Binding-site contacts:
Ligand atom C9 contacts residue MET74 of chain 9.B at 3.8 Å (hydrophobic).
Ligand atom C8 contacts residue ASN106 of chain 9.B at 4.5 Å.
Ligand atom C9 contacts residue PRO8 of chain 9.B at 4.2 Å (hydrophobic).
Ligand atom C10 contacts residue LEU102 of chain 9.B at 3.9 Å (hydrophobic).
Ligand atom C4 contacts residue ASN106 of chain 9.B at 3.3 Å.
Ligand atom C2 contacts residue LEU102 of chain 9.B at 4.3 Å (hydrophobic).
Ligand atom N3 contacts residue MET74 of chain 9.B at 4.5 Å.
Ligand atom C12 contacts residue GLY9 of chain 9.B at 4.1 Å.
Ligand atom C6 contacts residue GLU134 of chain 13.B at 4.4 Å.
Ligand atom C10 contacts residue MET105 of chain 9.B at 3.6 Å (hydrophobic).
Ligand atom O11 contacts residue MET74 of chain 9.B at 4.0 Å.
Ligand atom N3 contacts residue ASN106 of chain 9.B at 2.8 Å (h-bond).
Ligand atom C8 contacts residue LEU102 of chain 9.B at 4.4 Å (hydrophobic).
Ligand atom O11 contacts residue PRO8 of chain 9.B at 3.6 Å.
Ligand atom C10 contacts residue ASN106 of chain 9.B at 3.3 Å.
Ligand atom C7 contacts residue ASN106 of chain 9.B at 3.3 Å.
Ligand atom C6 contacts residue LEU102 of chain 9.B at 4.0 Å (hydrophobic).
Ligand atom O11 contacts residue GLY9 of chain 9.B at 4.1 Å.
Ligand atom C4 contacts residue LEU102 of chain 9.B at 3.9 Å (hydrophobic).
Ligand atom C8 contacts residue MET74 of chain 9.B at 4.0 Å (hydrophobic).
Ligand atom N3 contacts residue LEU102 of chain 9.B at 3.4 Å.
Ligand atom C8 contacts residue PRO8 of chain 9.B at 3.9 Å (hydrophobic).
Ligand atom C6 contacts residue ASN106 of chain 9.B at 4.1 Å.
Ligand atom C1 contacts residue ASN106 of chain 9.B at 3.2 Å.
Ligand atom C1 contacts residue MET74 of chain 9.B at 3.9 Å (hydrophobic).
Ligand atom C8 contacts residue ARG88 of chain 9.B at 4.0 Å.
Ligand atom C5 contacts residue MET74 of chain 9.B at 3.7 Å (hydrophobic).
Ligand atom C7 contacts residue LEU102 of chain 9.B at 3.6 Å (hydrophobic).
Ligand atom C10 contacts residue VAL135 of chain 13.B at 4.3 Å (hydrophobic).
Ligand atom C4 contacts residue MET74 of chain 9.B at 4.0 Å (hydrophobic).
Ligand atom C2 contacts residue MET74 of chain 9.B at 3.6 Å (hydrophobic).
Ligand atom C4 contacts residue LEU86 of chain 9.B at 4.3 Å (hydrophobic).
Ligand atom C2 contacts residue ASN106 of chain 9.B at 4.3 Å.
Ligand atom C1 contacts residue LEU102 of chain 9.B at 3.8 Å (hydrophobic).
Ligand atom C12 contacts residue ALA37 of chain 9.B at 3.8 Å (hydrophobic).
Ligand atom C7 contacts residue MET74 of chain 9.B at 4.4 Å (hydrophobic).
Ligand atom C10 contacts residue LEU131 of chain 13.B at 4.5 Å (hydrophobic).
Ligand atom C12 contacts residue PRO8 of chain 9.B at 4.4 Å (hydrophobic).
Ligand atom C12 contacts residue PHE70 of chain 9.B at 4.4 Å (hydrophobic).
Ligand atom C6 contacts residue MET74 of chain 9.B at 3.9 Å (hydrophobic).

Sequence of chain 9.B:
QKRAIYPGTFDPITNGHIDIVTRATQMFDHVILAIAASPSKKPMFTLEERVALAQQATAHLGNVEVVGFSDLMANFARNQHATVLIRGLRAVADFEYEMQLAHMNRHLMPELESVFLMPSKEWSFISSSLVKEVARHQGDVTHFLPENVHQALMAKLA

A small-molecule ligand and the protein it binds are described below.
Small molecule (SMILES): COc1ccc2[nH]c(C)cc2c1

Sequence of chain 13.B:
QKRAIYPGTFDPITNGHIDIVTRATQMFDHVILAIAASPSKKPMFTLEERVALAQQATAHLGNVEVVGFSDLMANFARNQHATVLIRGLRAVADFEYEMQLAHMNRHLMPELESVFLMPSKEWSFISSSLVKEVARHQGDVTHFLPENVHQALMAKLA